Sequence of chain 1.Y:
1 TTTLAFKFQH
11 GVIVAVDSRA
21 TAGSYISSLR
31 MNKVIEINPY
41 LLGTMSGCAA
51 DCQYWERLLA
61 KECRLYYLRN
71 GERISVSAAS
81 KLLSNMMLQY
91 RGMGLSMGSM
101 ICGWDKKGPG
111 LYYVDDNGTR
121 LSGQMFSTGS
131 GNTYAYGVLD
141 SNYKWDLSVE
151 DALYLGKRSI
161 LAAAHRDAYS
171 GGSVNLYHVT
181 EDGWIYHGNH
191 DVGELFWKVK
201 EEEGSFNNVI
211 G

Binding-site contacts:
Ligand atom C63 contacts residue GLY47 of chain 1.Y at 3.6 Å.
Ligand atom O3 contacts residue SER27 of chain 1.Y at 2.7 Å (h-bond).
Ligand atom C41 contacts residue LYS33 of chain 1.Y at 3.5 Å.
Ligand atom C37 contacts residue THR1 of chain 1.Y at 1.5 Å.
Ligand atom O32 contacts residue MES1 of chain 1.RA at 2.9 Å (h-bond).
Ligand atom C46 contacts residue LYS33 of chain 1.Y at 3.3 Å.
Ligand atom C54 contacts residue SER27 of chain 1.Y at 3.6 Å.
Ligand atom C56 contacts residue SER130 of chain 1.Z at 3.4 Å.
Ligand atom C31 contacts residue THR1 of chain 1.Y at 1.4 Å.
Ligand atom C38 contacts residue TYR169 of chain 1.Y at 3.1 Å (hydrophobic).
Ligand atom C50 contacts residue MET31 of chain 1.Y at 3.4 Å (hydrophobic).
Ligand atom C29 contacts residue THR1 of chain 1.Y at 2.3 Å.
Ligand atom C51 contacts residue PHE125 of chain 1.Z at 3.7 Å (hydrophobic).
Ligand atom C38 contacts residue THR1 of chain 1.Y at 2.5 Å.
Ligand atom O52 contacts residue SER124 of chain 1.Z at 3.1 Å (h-bond).
Ligand atom N28 contacts residue THR1 of chain 1.Y at 3.6 Å.
Ligand atom N15 contacts residue THR21 of chain 1.Y at 3.0 Å (h-bond).
Ligand atom C39 contacts residue THR1 of chain 1.Y at 2.4 Å.
Ligand atom C44 contacts residue ALA49 of chain 1.Y at 3.6 Å (hydrophobic).
Ligand atom C62 contacts residue SER96 of chain 1.Y at 3.6 Å.
Ligand atom O32 contacts residue GLY47 of chain 1.Y at 3.4 Å (h-bond).
Ligand atom O40 contacts residue THR1 of chain 1.Y at 3.5 Å (h-bond).
Ligand atom C16 contacts residue GLY47 of chain 1.Y at 3.4 Å.
Ligand atom N28 contacts residue GLY47 of chain 1.Y at 3.2 Å (h-bond).
Ligand atom C50 contacts residue SER130 of chain 1.Z at 3.5 Å.
Ligand atom C37 contacts residue TYR169 of chain 1.Y at 3.4 Å (hydrophobic).
Ligand atom C42 contacts residue MET45 of chain 1.Y at 3.7 Å (hydrophobic).
Ligand atom C39 contacts residue MES1 of chain 1.RA at 3.0 Å.
Ligand atom O27 contacts residue THR21 of chain 1.Y at 3.2 Å (h-bond).
Ligand atom O40 contacts residue THR21 of chain 1.Y at 3.1 Å (h-bond).
Ligand atom C65 contacts residue THR21 of chain 1.Y at 3.6 Å.
Ligand atom C11 contacts residue THR21 of chain 1.Y at 3.5 Å.
Ligand atom C30 contacts residue THR1 of chain 1.Y at 2.7 Å.
Ligand atom O32 contacts residue THR1 of chain 1.Y at 2.2 Å (h-bond).
Ligand atom C51 contacts residue SER124 of chain 1.Z at 3.5 Å.
Ligand atom C38 contacts residue ARG19 of chain 1.Y at 3.4 Å.
Ligand atom C30 contacts residue LYS33 of chain 1.Y at 3.7 Å.
Ligand atom O27 contacts residue ALA20 of chain 1.Y at 3.2 Å.
Ligand atom C43 contacts residue MET45 of chain 1.Y at 3.6 Å (hydrophobic).
Ligand atom O14 contacts residue ALA49 of chain 1.Y at 3.3 Å (h-bond).

Sequence of chain 1.Z:
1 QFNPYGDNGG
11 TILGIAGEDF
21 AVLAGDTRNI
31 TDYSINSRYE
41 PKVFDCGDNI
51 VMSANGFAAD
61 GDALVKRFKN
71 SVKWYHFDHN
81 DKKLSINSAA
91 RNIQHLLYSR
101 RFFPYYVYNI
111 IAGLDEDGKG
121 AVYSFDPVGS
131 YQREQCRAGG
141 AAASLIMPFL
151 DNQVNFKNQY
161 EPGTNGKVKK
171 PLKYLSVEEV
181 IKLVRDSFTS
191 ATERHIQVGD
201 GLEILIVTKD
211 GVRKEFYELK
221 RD

The protein below binds the small molecule below.
Small molecule (SMILES): C[C@H](CO)[C@H](O)[C@H](Cc1ccccc1)NC(=O)[C@H](Cc1c[nH]c2ccccc12)NC(=O)[C@@H](C)NC(=O)CN1CCOCC1